Sequence of chain 1.A:
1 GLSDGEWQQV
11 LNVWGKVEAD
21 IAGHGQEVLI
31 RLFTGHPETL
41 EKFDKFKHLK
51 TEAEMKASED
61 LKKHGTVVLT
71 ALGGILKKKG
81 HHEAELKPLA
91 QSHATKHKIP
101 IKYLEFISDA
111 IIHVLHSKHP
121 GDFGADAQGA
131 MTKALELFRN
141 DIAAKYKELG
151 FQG

Binding-site contacts:
Ligand atom CHC contacts residue J1S1 of chain 1.C at 0.1 Å.
Ligand atom C1D contacts residue J1S1 of chain 1.C at 0.0 Å.
Ligand atom CHA contacts residue J1S1 of chain 1.C at 0.1 Å.
Ligand atom O2C contacts residue J1S1 of chain 1.C at 0.3 Å (h-bond).
Ligand atom CMC contacts residue J1S1 of chain 1.C at 0.1 Å.
Ligand atom C2C contacts residue J1S1 of chain 1.C at 0.0 Å.
Ligand atom O2B contacts residue J1S1 of chain 1.C at 0.1 Å (h-bond).
Ligand atom CHB contacts residue J1S1 of chain 1.C at 0.1 Å.
Ligand atom C3C contacts residue J1S1 of chain 1.C at 0.0 Å.
Ligand atom CBB contacts residue J1S1 of chain 1.C at 0.1 Å.
Ligand atom CO contacts residue J1S1 of chain 1.C at 0.0 Å.
Ligand atom C4A contacts residue J1S1 of chain 1.C at 0.0 Å.
Ligand atom CAA contacts residue J1S1 of chain 1.C at 0.5 Å.
Ligand atom NC contacts residue J1S1 of chain 1.C at 0.1 Å (h-bond).
Ligand atom C1C contacts residue J1S1 of chain 1.C at 0.1 Å.
Ligand atom C5A contacts residue J1S1 of chain 1.C at 0.4 Å.
Ligand atom NA contacts residue J1S1 of chain 1.C at 0.1 Å (h-bond).
Ligand atom ND contacts residue J1S1 of chain 1.C at 0.1 Å (h-bond).
Ligand atom CMB contacts residue J1S1 of chain 1.C at 0.1 Å.
Ligand atom CGD contacts residue J1S1 of chain 1.C at 0.2 Å.
Ligand atom CAB contacts residue J1S1 of chain 1.C at 0.0 Å.
Ligand atom C3B contacts residue J1S1 of chain 1.C at 0.1 Å.
Ligand atom CAD contacts residue J1S1 of chain 1.C at 0.4 Å.
Ligand atom C2B contacts residue J1S1 of chain 1.C at 0.1 Å.
Ligand atom C4B contacts residue J1S1 of chain 1.C at 0.1 Å.
Ligand atom O1B contacts residue J1S1 of chain 1.C at 0.0 Å (h-bond).
Ligand atom C2D contacts residue J1S1 of chain 1.C at 0.1 Å.
Ligand atom C1B contacts residue J1S1 of chain 1.C at 0.1 Å.
Ligand atom CAC contacts residue J1S1 of chain 1.C at 0.1 Å.
Ligand atom C3D contacts residue J1S1 of chain 1.C at 0.2 Å.
Ligand atom C5D contacts residue J1S1 of chain 1.C at 0.0 Å.
Ligand atom C2A contacts residue J1S1 of chain 1.C at 0.2 Å.
Ligand atom C6A contacts residue J1S1 of chain 1.C at 0.1 Å.
Ligand atom C4C contacts residue J1S1 of chain 1.C at 0.1 Å.
Ligand atom C6D contacts residue J1S1 of chain 1.C at 0.4 Å.
Ligand atom CGB contacts residue J1S1 of chain 1.C at 0.0 Å.
Ligand atom C3A contacts residue J1S1 of chain 1.C at 0.1 Å.
Ligand atom O1C contacts residue J1S1 of chain 1.C at 0.6 Å (h-bond).
Ligand atom CBD contacts residue J1S1 of chain 1.C at 0.2 Å.
Ligand atom NB contacts residue J1S1 of chain 1.C at 0.1 Å (h-bond).

The protein below binds the small molecule below.
Small molecule (SMILES): CC1=C(CCC(=O)O)C2=N3->[Co+]45n6c(c(C)c(CCC(=O)O)c6=C2)=CC2=N->4[C@](C)(C(C)=C2C)[C@@]2(C)C(C)=C(C)C(=N->52)C=C13